Sequence of chain 1.A:
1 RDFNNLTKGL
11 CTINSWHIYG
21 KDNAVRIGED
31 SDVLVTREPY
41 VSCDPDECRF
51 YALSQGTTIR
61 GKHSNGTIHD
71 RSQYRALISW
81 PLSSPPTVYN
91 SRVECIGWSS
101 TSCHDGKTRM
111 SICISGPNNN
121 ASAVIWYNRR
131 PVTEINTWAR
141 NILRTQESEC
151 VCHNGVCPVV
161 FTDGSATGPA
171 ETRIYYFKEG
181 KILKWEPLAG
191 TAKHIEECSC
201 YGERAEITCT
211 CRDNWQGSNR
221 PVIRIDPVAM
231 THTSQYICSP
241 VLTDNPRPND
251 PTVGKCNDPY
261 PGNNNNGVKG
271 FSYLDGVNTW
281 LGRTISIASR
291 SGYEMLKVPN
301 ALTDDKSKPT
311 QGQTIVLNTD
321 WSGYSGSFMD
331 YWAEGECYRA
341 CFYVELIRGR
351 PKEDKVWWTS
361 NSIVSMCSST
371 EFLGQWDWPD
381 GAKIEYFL

This small molecule binds to this protein.
Small molecule (SMILES): CC(=O)N[C@@H]1[C@@H](O)[C@H](O)[C@@H](CO)O[C@H]1O

Binding-site contacts:
Ligand atom C8 contacts residue TRP357 of chain 1.A at 3.2 Å (hydrophobic).
Ligand atom C2 contacts residue ASN65 of chain 1.A at 2.5 Å.
Ligand atom O5 contacts residue ASN65 of chain 1.A at 2.5 Å (h-bond).
Ligand atom C4 contacts residue TRP357 of chain 1.A at 4.4 Å (hydrophobic).
Ligand atom C4 contacts residue ASN65 of chain 1.A at 4.3 Å.
Ligand atom C7 contacts residue ASN65 of chain 1.A at 3.7 Å.
Ligand atom C3 contacts residue ASN65 of chain 1.A at 3.9 Å.
Ligand atom C5 contacts residue TRP357 of chain 1.A at 3.9 Å (hydrophobic).
Ligand atom C7 contacts residue TRP357 of chain 1.A at 3.7 Å (hydrophobic).
Ligand atom N2 contacts residue ASN65 of chain 1.A at 3.0 Å (h-bond).
Ligand atom O4 contacts residue TRP357 of chain 1.A at 4.2 Å.
Ligand atom O5 contacts residue TRP357 of chain 1.A at 4.4 Å.
Ligand atom C3 contacts residue TRP357 of chain 1.A at 4.0 Å (hydrophobic).
Ligand atom N2 contacts residue TRP357 of chain 1.A at 3.3 Å (h-bond).
Ligand atom C1 contacts residue TRP357 of chain 1.A at 3.9 Å (hydrophobic).
Ligand atom C1 contacts residue ASN65 of chain 1.A at 1.5 Å.
Ligand atom O7 contacts residue ASN65 of chain 1.A at 3.8 Å.
Ligand atom C2 contacts residue TRP357 of chain 1.A at 4.2 Å (hydrophobic).
Ligand atom C5 contacts residue ASN65 of chain 1.A at 3.8 Å.